Sequence of chain 1.A:
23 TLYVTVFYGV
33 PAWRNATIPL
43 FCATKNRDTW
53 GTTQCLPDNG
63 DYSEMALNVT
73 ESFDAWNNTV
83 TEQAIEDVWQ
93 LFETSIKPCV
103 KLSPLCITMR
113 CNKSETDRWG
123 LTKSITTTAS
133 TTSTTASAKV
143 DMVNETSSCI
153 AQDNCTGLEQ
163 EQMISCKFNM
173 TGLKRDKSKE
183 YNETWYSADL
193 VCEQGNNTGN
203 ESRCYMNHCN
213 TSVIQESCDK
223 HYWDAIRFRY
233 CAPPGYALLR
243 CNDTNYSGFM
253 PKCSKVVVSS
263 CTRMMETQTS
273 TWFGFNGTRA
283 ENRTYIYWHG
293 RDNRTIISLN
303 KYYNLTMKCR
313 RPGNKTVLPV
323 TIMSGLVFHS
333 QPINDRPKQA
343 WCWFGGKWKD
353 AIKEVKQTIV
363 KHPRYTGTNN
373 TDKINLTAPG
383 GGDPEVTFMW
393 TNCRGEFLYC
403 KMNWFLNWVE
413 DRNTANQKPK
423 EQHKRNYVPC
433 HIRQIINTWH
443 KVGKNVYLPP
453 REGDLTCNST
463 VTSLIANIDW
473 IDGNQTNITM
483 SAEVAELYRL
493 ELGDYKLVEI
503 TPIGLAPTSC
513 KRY

The protein below binds the small molecule below.
Small molecule (SMILES): CC(=O)N[C@H]1[C@H](O[C@H]2[C@H](O)[C@@H](NC(C)=O)CO[C@@H]2CO)O[C@H](CO)[C@@H](O[C@@H]2O[C@H](CO[C@H]3O[C@H](CO)[C@@H](O)[C@H](O)[C@@H]3O)[C@@H](O)[C@H](O[C@H]3O[C@H](CO)[C@@H](O)[C@H](O)[C@@H]3O[C@H]3O[C@H](CO)[C@@H](O)[C@H](O)[C@@H]3O[C@H]3O[C@H](CO)[C@@H](O)[C@H](O)[C@@H]3O)[C@@H]2O)[C@@H]1O

Binding-site contacts:
Ligand atom C3 contacts residue ASN278 of chain 1.A at 3.8 Å.
Ligand atom C7 contacts residue ASN460 of chain 1.A at 4.1 Å.
Ligand atom C2 contacts residue ASN278 of chain 1.A at 2.5 Å.
Ligand atom O6 contacts residue ARG396 of chain 1.A at 4.0 Å.
Ligand atom O7 contacts residue NAG1 of chain 1.X at 3.5 Å.
Ligand atom O4 contacts residue GLU454 of chain 1.A at 3.2 Å (salt-bridge).
Ligand atom C1 contacts residue SER461 of chain 1.A at 3.8 Å.
Ligand atom C5 contacts residue ARG453 of chain 1.A at 3.8 Å.
Ligand atom C4 contacts residue ARG453 of chain 1.A at 3.8 Å.
Ligand atom O7 contacts residue ASN460 of chain 1.A at 3.0 Å (h-bond).
Ligand atom C3 contacts residue TRP225 of chain 1.A at 3.8 Å (hydrophobic).
Ligand atom N2 contacts residue SER461 of chain 1.A at 3.7 Å.
Ligand atom N2 contacts residue NAG1 of chain 1.X at 4.0 Å.
Ligand atom O4 contacts residue LYS222 of chain 1.A at 3.7 Å.
Ligand atom C6 contacts residue ARG396 of chain 1.A at 3.6 Å.
Ligand atom O7 contacts residue ASN394 of chain 1.A at 3.7 Å.
Ligand atom C1 contacts residue ASN278 of chain 1.A at 1.4 Å.
Ligand atom O5 contacts residue ASN278 of chain 1.A at 2.2 Å (h-bond).
Ligand atom C2 contacts residue TRP225 of chain 1.A at 4.1 Å (hydrophobic).
Ligand atom O3 contacts residue TRP225 of chain 1.A at 3.8 Å.
Ligand atom C8 contacts residue PHE277 of chain 1.A at 4.1 Å (hydrophobic).
Ligand atom N2 contacts residue ASN278 of chain 1.A at 3.1 Å (h-bond).
Ligand atom C8 contacts residue ASN394 of chain 1.A at 3.9 Å.
Ligand atom C8 contacts residue NAG1 of chain 1.X at 3.8 Å.
Ligand atom O3 contacts residue LYS222 of chain 1.A at 3.8 Å.
Ligand atom C6 contacts residue ASP226 of chain 1.A at 3.4 Å.
Ligand atom O4 contacts residue ARG453 of chain 1.A at 3.5 Å (salt-bridge).
Ligand atom C5 contacts residue ASN460 of chain 1.A at 3.7 Å.
Ligand atom C5 contacts residue ARG396 of chain 1.A at 3.5 Å.
Ligand atom O6 contacts residue ASP226 of chain 1.A at 3.9 Å.
Ligand atom C7 contacts residue ASN394 of chain 1.A at 4.0 Å.
Ligand atom C7 contacts residue ASN278 of chain 1.A at 3.7 Å.
Ligand atom C3 contacts residue ARG453 of chain 1.A at 3.5 Å.
Ligand atom O2 contacts residue ARG453 of chain 1.A at 3.8 Å.
Ligand atom C8 contacts residue ASN460 of chain 1.A at 3.8 Å.
Ligand atom C5 contacts residue ASN278 of chain 1.A at 3.5 Å.
Ligand atom O6 contacts residue TRP225 of chain 1.A at 3.5 Å (h-bond).
Ligand atom O7 contacts residue CYS459 of chain 1.A at 4.0 Å.
Ligand atom O3 contacts residue NAG1 of chain 1.X at 3.7 Å.
Ligand atom C7 contacts residue NAG1 of chain 1.X at 3.7 Å.